Binding-site contacts:
Ligand atom CAX contacts residue GLU37 of chain 4.A at 3.1 Å.
Ligand atom CAE contacts residue ASP69 of chain 4.A at 3.2 Å.
Ligand atom CAK contacts residue GLU37 of chain 4.A at 2.9 Å.
Ligand atom OAH contacts residue TYR264 of chain 4.A at 3.9 Å.
Ligand atom CAA contacts residue ASN213 of chain 4.A at 3.8 Å.
Ligand atom OAG contacts residue ARG36 of chain 4.A at 3.7 Å.
Ligand atom CAA contacts residue ARG211 of chain 4.A at 3.9 Å.
Ligand atom CAU contacts residue TYR322 of chain 4.A at 3.1 Å (hydrophobic).
Ligand atom CAV contacts residue GLU37 of chain 4.A at 3.9 Å.
Ligand atom CAD contacts residue ARG70 of chain 4.A at 3.7 Å.
Ligand atom CAA contacts residue GLU195 of chain 4.A at 3.8 Å.
Ligand atom CAY contacts residue GLU196 of chain 4.A at 3.6 Å.
Ligand atom NAP contacts residue ASP69 of chain 4.A at 3.8 Å.
Ligand atom CAT contacts residue ARG288 of chain 4.A at 3.8 Å.
Ligand atom CAJ contacts residue GLU37 of chain 4.A at 3.9 Å.
Ligand atom CAY contacts residue TYR322 of chain 4.A at 3.8 Å (hydrophobic).
Ligand atom CAT contacts residue TYR322 of chain 4.A at 3.5 Å (hydrophobic).
Ligand atom OAG contacts residue ARG288 of chain 4.A at 3.8 Å.
Ligand atom OAI contacts residue LEU52 of chain 4.A at 3.2 Å.
Ligand atom OAI contacts residue TRP97 of chain 4.A at 3.0 Å (h-bond).
Ligand atom OAG contacts residue TYR264 of chain 4.A at 3.9 Å.
Ligand atom CAT contacts residue ARG211 of chain 4.A at 3.9 Å.
Ligand atom OAH contacts residue TYR322 of chain 4.A at 3.5 Å (h-bond).
Ligand atom CAX contacts residue TYR322 of chain 4.A at 3.5 Å (hydrophobic).
Ligand atom OAH contacts residue ARG288 of chain 4.A at 3.0 Å (salt-bridge).
Ligand atom NBA contacts residue GLU37 of chain 4.A at 3.2 Å (salt-bridge).
Ligand atom CAN contacts residue ARG211 of chain 4.A at 3.7 Å.
Ligand atom CAN contacts residue TYR322 of chain 4.A at 3.5 Å (hydrophobic).
Ligand atom CBB contacts residue TRP97 of chain 4.A at 3.8 Å (hydrophobic).
Ligand atom CAD contacts residue TRP97 of chain 4.A at 3.4 Å (hydrophobic).
Ligand atom CBB contacts residue ASP69 of chain 4.A at 3.6 Å.
Ligand atom CAM contacts residue ARG143 of chain 4.A at 3.4 Å.
Ligand atom CAE contacts residue ARG74 of chain 4.A at 3.4 Å.
Ligand atom CAL contacts residue GLU195 of chain 4.A at 3.3 Å.
Ligand atom CAJ contacts residue TYR322 of chain 4.A at 3.2 Å (hydrophobic).
Ligand atom OAI contacts residue GLU37 of chain 4.A at 3.5 Å (salt-bridge).
Ligand atom CAD contacts residue ASP69 of chain 4.A at 2.9 Å.
Ligand atom NAO contacts residue ASP69 of chain 4.A at 3.3 Å (salt-bridge).
Ligand atom CAC contacts residue ARG70 of chain 4.A at 3.2 Å.
Ligand atom OAH contacts residue ARG211 of chain 4.A at 2.9 Å (salt-bridge).

This small molecule binds to this protein.
Small molecule (SMILES): CCC(CC)O[C@@H]1CC(C(=O)O)=C[C@H](n2cc(C(C)(C)O)nn2)[C@H]1NC(C)=O

Sequence of chain 4.A:
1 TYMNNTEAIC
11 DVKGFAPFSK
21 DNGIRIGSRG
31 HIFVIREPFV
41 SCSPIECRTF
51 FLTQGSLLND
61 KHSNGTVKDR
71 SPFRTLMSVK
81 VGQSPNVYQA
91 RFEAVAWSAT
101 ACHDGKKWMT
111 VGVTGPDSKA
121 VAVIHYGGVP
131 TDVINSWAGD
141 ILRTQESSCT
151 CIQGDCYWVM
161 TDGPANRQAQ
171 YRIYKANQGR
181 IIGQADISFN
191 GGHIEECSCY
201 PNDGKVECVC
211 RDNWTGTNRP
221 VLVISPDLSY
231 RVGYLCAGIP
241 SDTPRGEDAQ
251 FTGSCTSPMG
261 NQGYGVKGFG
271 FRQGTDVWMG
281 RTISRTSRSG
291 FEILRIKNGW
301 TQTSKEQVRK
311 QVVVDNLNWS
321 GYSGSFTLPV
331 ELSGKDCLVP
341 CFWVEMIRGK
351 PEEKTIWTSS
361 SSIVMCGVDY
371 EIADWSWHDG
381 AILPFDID